The protein below binds the small molecule below.
Small molecule (SMILES): CC(=O)N[C@@H]1[C@@H](O)[C@H](O)[C@@H](CO)O[C@H]1O

Sequence of chain 1.A:
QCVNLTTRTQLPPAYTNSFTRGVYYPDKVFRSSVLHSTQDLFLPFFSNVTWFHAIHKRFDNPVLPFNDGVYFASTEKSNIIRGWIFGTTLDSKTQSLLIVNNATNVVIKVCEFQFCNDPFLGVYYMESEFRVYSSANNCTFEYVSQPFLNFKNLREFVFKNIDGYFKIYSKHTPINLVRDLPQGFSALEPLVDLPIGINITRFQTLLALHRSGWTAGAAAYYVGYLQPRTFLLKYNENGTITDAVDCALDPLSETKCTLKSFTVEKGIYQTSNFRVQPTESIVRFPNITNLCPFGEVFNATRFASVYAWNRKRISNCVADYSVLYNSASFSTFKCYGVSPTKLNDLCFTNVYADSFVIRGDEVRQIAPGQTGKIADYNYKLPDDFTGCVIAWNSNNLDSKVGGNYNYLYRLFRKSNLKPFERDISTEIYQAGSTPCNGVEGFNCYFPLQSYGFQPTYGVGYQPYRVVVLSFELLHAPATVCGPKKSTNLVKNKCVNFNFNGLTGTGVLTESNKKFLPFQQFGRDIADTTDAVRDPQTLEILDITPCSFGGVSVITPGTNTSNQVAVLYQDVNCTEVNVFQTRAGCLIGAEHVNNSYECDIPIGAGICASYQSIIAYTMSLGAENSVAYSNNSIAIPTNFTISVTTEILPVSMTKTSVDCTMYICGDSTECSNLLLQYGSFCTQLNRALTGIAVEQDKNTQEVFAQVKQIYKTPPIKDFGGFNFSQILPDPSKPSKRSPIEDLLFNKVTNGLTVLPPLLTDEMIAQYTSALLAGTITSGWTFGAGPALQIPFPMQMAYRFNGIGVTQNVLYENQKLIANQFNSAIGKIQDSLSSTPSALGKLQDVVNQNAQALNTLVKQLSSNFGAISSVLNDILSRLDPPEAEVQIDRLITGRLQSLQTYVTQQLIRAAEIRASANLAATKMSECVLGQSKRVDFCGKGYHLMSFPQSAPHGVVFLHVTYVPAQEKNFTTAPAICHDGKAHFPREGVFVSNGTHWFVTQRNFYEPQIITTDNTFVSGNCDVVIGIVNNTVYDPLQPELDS

Binding-site contacts:
Ligand atom N2 contacts residue GLN580 of chain 1.A at 3.1 Å (h-bond).
Ligand atom C2 contacts residue ASN331 of chain 1.A at 2.4 Å.
Ligand atom N2 contacts residue PRO579 of chain 1.A at 4.2 Å.
Ligand atom O5 contacts residue GLN580 of chain 1.A at 4.3 Å.
Ligand atom C8 contacts residue PRO579 of chain 1.A at 4.0 Å (hydrophobic).
Ligand atom C1 contacts residue GLN580 of chain 1.A at 3.3 Å.
Ligand atom O5 contacts residue ASN331 of chain 1.A at 2.4 Å (h-bond).
Ligand atom O7 contacts residue ASN331 of chain 1.A at 4.3 Å.
Ligand atom C3 contacts residue ASN331 of chain 1.A at 3.8 Å.
Ligand atom C7 contacts residue GLN580 of chain 1.A at 4.2 Å.
Ligand atom N2 contacts residue ASN331 of chain 1.A at 2.9 Å (h-bond).
Ligand atom C2 contacts residue GLN580 of chain 1.A at 3.4 Å.
Ligand atom C5 contacts residue GLN580 of chain 1.A at 4.3 Å.
Ligand atom O3 contacts residue GLN580 of chain 1.A at 4.2 Å.
Ligand atom C4 contacts residue GLN580 of chain 1.A at 4.4 Å.
Ligand atom C1 contacts residue ASN331 of chain 1.A at 1.4 Å.
Ligand atom C4 contacts residue ASN331 of chain 1.A at 4.2 Å.
Ligand atom C3 contacts residue GLN580 of chain 1.A at 3.3 Å.
Ligand atom C7 contacts residue ASN331 of chain 1.A at 3.8 Å.
Ligand atom C5 contacts residue ASN331 of chain 1.A at 3.7 Å.
Ligand atom C8 contacts residue LEU582 of chain 1.A at 4.5 Å (hydrophobic).